Sequence of chain 1.C:
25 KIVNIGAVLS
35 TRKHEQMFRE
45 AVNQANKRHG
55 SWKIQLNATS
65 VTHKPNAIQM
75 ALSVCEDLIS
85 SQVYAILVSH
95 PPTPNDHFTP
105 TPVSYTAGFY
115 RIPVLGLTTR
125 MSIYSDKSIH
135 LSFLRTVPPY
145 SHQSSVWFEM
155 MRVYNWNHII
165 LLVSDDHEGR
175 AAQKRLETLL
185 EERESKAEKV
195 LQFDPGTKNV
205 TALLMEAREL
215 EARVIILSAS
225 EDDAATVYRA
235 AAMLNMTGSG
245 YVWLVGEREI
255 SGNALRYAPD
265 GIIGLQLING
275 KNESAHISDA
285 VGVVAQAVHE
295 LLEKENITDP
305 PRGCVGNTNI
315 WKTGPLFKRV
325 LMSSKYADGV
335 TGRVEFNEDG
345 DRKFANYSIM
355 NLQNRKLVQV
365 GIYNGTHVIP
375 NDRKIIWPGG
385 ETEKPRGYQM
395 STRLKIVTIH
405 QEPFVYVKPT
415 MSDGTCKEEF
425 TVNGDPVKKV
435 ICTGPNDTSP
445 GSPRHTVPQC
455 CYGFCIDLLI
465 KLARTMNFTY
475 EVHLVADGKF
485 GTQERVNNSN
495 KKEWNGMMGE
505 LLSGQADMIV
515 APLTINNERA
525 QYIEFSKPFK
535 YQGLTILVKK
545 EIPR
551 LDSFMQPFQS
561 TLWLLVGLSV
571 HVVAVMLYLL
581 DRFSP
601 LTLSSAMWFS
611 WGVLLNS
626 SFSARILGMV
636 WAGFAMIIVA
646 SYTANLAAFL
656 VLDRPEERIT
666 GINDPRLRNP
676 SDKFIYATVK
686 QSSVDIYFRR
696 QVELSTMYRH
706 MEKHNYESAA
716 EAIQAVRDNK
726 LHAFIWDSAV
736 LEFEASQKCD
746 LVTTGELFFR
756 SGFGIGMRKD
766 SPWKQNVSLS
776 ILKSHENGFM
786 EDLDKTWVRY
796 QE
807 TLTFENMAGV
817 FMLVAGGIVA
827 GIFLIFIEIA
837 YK

The small molecule below binds the protein below.
Small molecule (SMILES): CC(=O)N[C@@H]1[C@@H](O)[C@H](O)[C@@H](CO)O[C@H]1O

Binding-site contacts:
Ligand atom C5 contacts residue ASN239 of chain 1.C at 3.3 Å.
Ligand atom O7 contacts residue ASN239 of chain 1.C at 3.2 Å (h-bond).
Ligand atom O6 contacts residue MET237 of chain 1.C at 3.6 Å.
Ligand atom C1 contacts residue ASN239 of chain 1.C at 1.4 Å.
Ligand atom O5 contacts residue ASN239 of chain 1.C at 2.4 Å (h-bond).
Ligand atom C2 contacts residue ASN239 of chain 1.C at 2.5 Å.
Ligand atom C7 contacts residue ASN239 of chain 1.C at 3.5 Å.
Ligand atom O6 contacts residue ASN239 of chain 1.C at 3.9 Å.
Ligand atom N2 contacts residue ASN239 of chain 1.C at 3.2 Å (h-bond).
Ligand atom C6 contacts residue ASN239 of chain 1.C at 3.5 Å.
Ligand atom O6 contacts residue LEU238 of chain 1.C at 3.6 Å.
Ligand atom C3 contacts residue ASN239 of chain 1.C at 3.7 Å.
Ligand atom C4 contacts residue ASN239 of chain 1.C at 3.9 Å.